Binding-site contacts:
Ligand atom C contacts residue LEU56 of chain 2.A at 3.6 Å (hydrophobic).
Ligand atom F2 contacts residue ILE69 of chain 2.A at 4.2 Å.
Ligand atom O2 contacts residue PRO58 of chain 2.A at 3.9 Å.
Ligand atom C1 contacts residue PRO58 of chain 2.A at 4.2 Å (hydrophobic).
Ligand atom F1 contacts residue GLY48 of chain 2.A at 3.6 Å.
Ligand atom C1 contacts residue LYS57 of chain 2.A at 4.3 Å.
Ligand atom O1 contacts residue GLY48 of chain 2.A at 2.7 Å (h-bond).
Ligand atom O2 contacts residue MET95 of chain 2.A at 2.5 Å (h-bond).
Ligand atom O1 contacts residue GOL1 of chain 2.E at 3.1 Å (h-bond).
Ligand atom O1 contacts residue ALA55 of chain 2.A at 4.5 Å.
Ligand atom C4 contacts residue MET95 of chain 2.A at 3.5 Å (hydrophobic).
Ligand atom C1 contacts residue VAL61 of chain 2.A at 3.9 Å (hydrophobic).
Ligand atom C2 contacts residue VAL61 of chain 2.A at 4.0 Å (hydrophobic).
Ligand atom F2 contacts residue PRO58 of chain 2.A at 3.5 Å.
Ligand atom C contacts residue ALA55 of chain 2.A at 4.5 Å (hydrophobic).
Ligand atom C contacts residue GLY48 of chain 2.A at 4.0 Å.
Ligand atom C4 contacts residue GLY48 of chain 2.A at 4.2 Å.
Ligand atom C contacts residue GOL1 of chain 2.E at 4.1 Å.
Ligand atom C2 contacts residue ILE69 of chain 2.A at 4.2 Å (hydrophobic).
Ligand atom C3 contacts residue ILE69 of chain 2.A at 3.8 Å (hydrophobic).
Ligand atom F1 contacts residue GOL1 of chain 2.E at 3.8 Å.
Ligand atom F2 contacts residue VAL61 of chain 2.A at 3.6 Å.
Ligand atom F1 contacts residue ILE69 of chain 2.A at 3.9 Å.
Ligand atom F1 contacts residue VAL61 of chain 2.A at 3.9 Å.
Ligand atom C3 contacts residue GLY48 of chain 2.A at 4.4 Å.
Ligand atom F2 contacts residue TRP97 of chain 2.A at 3.8 Å.
Ligand atom C3 contacts residue MET95 of chain 2.A at 3.7 Å (hydrophobic).
Ligand atom C1 contacts residue LEU56 of chain 2.A at 3.1 Å (hydrophobic).
Ligand atom C1 contacts residue GOL1 of chain 2.E at 4.1 Å.
Ligand atom C2 contacts residue PRO58 of chain 2.A at 4.3 Å (hydrophobic).

Sequence of chain 2.A:
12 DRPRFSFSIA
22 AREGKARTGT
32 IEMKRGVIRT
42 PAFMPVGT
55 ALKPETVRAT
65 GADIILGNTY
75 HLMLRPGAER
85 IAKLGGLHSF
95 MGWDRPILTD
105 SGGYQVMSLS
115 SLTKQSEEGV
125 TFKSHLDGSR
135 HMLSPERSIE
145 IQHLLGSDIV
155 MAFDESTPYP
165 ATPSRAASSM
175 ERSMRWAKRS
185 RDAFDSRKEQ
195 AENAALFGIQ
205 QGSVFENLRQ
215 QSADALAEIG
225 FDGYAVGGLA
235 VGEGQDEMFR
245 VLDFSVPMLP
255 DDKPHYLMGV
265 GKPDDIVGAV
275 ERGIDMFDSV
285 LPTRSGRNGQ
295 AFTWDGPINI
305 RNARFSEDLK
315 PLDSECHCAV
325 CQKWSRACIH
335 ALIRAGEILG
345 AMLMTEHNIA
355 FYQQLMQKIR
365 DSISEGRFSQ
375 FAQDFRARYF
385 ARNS

A small-molecule ligand and the protein it binds are described below.
Small molecule (SMILES): O[C@H]1CC(F)(F)C[C@@H]1O